Binding-site contacts:
Ligand atom CB contacts residue CYS114 of chain 1.B at 3.0 Å (hydrophobic).
Ligand atom CB contacts residue PRO100 of chain 1.B at 4.5 Å (hydrophobic).
Ligand atom C contacts residue ASN32 of chain 1.B at 4.1 Å.
Ligand atom SG contacts residue CYS114 of chain 1.B at 2.0 Å (h-bond).
Ligand atom CA contacts residue ASP116 of chain 1.B at 3.4 Å.
Ligand atom O contacts residue ARG97 of chain 1.B at 4.5 Å.
Ligand atom N contacts residue PHE115 of chain 1.B at 4.3 Å.
Ligand atom N contacts residue ARG97 of chain 1.B at 2.6 Å (salt-bridge).
Ligand atom SG contacts residue TYR52 of chain 1.A at 4.2 Å.
Ligand atom OXT contacts residue PRO100 of chain 1.B at 3.8 Å.
Ligand atom CB contacts residue PHE115 of chain 1.B at 4.3 Å (hydrophobic).
Ligand atom N contacts residue GLY98 of chain 1.B at 2.5 Å (h-bond).
Ligand atom C contacts residue ASP116 of chain 1.B at 4.1 Å.
Ligand atom C contacts residue GLY98 of chain 1.B at 3.7 Å.
Ligand atom CA contacts residue CYS114 of chain 1.B at 3.8 Å (hydrophobic).
Ligand atom SG contacts residue PHE115 of chain 1.B at 4.1 Å.
Ligand atom OXT contacts residue ASN32 of chain 1.B at 2.9 Å (h-bond).
Ligand atom CA contacts residue GLY98 of chain 1.B at 3.3 Å.
Ligand atom N contacts residue CYS114 of chain 1.B at 3.2 Å (h-bond).
Ligand atom O contacts residue PRO100 of chain 1.B at 4.0 Å.
Ligand atom OXT contacts residue GLY98 of chain 1.B at 3.4 Å (h-bond).
Ligand atom SG contacts residue LEU49 of chain 1.A at 3.8 Å.
Ligand atom CB contacts residue ASN112 of chain 1.B at 3.4 Å.
Ligand atom N contacts residue ASP116 of chain 1.B at 2.8 Å (salt-bridge).
Ligand atom CB contacts residue GLY98 of chain 1.B at 3.5 Å.
Ligand atom CA contacts residue ARG97 of chain 1.B at 4.0 Å.
Ligand atom OXT contacts residue ARG97 of chain 1.B at 3.2 Å (salt-bridge).
Ligand atom C contacts residue PRO100 of chain 1.B at 4.0 Å (hydrophobic).
Ligand atom C contacts residue ARG97 of chain 1.B at 3.9 Å.
Ligand atom SG contacts residue ASN112 of chain 1.B at 4.2 Å.
Ligand atom OXT contacts residue ASP116 of chain 1.B at 4.2 Å.

Sequence of chain 1.A:
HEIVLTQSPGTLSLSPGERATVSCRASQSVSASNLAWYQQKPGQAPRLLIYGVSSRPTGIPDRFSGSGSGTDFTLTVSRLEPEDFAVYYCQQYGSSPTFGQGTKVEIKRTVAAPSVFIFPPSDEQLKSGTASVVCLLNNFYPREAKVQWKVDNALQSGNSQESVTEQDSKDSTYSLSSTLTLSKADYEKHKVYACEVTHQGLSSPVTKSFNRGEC

A protein and the small-molecule ligand that binds it are described below.
Small molecule (SMILES): N[C@@H](CS)C(=O)O

Sequence of chain 1.B:
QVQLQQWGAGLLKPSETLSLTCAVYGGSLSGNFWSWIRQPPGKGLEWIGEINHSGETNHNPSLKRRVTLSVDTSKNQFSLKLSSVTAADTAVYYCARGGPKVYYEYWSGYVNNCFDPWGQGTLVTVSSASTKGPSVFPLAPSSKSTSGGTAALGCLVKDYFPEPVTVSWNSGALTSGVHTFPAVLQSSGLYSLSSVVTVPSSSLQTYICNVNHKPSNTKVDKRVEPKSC